Sequence of chain 1.A:
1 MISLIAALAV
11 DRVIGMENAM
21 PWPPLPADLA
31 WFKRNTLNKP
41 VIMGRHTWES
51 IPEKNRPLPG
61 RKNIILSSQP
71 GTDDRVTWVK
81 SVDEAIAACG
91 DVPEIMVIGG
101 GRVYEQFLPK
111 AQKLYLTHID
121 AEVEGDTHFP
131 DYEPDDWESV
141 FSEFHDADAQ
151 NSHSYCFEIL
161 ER

This small molecule binds to this protein.
Small molecule (SMILES): CN(Cc1cnc2nc(N)nc(N)c2n1)c1ccc(C(=O)N[C@@H](CCC(=O)O)C(=O)O)cc1

Binding-site contacts:
Ligand atom NA2 contacts residue ALA6 of chain 1.A at 3.6 Å.
Ligand atom C4A contacts residue NDP1 of chain 1.D at 3.4 Å.
Ligand atom N3 contacts residue ILE5 of chain 1.A at 3.6 Å.
Ligand atom N1 contacts residue ASP28 of chain 1.A at 2.8 Å (salt-bridge).
Ligand atom OE1 contacts residue LEU29 of chain 1.A at 3.3 Å.
Ligand atom C4 contacts residue ILE5 of chain 1.A at 3.7 Å (hydrophobic).
Ligand atom CT contacts residue ARG61 of chain 1.A at 3.5 Å.
Ligand atom C4 contacts residue PHE32 of chain 1.A at 3.6 Å (hydrophobic).
Ligand atom C2 contacts residue ASP28 of chain 1.A at 3.5 Å.
Ligand atom C7 contacts residue MET20 of chain 1.A at 3.4 Å (hydrophobic).
Ligand atom N8 contacts residue MET20 of chain 1.A at 3.6 Å.
Ligand atom O1 contacts residue PHE32 of chain 1.A at 3.1 Å.
Ligand atom OE2 contacts residue ASN55 of chain 1.A at 3.3 Å (h-bond).
Ligand atom N3 contacts residue NDP1 of chain 1.D at 3.6 Å (h-bond).
Ligand atom NA2 contacts residue ALA7 of chain 1.A at 3.6 Å (h-bond).
Ligand atom O1 contacts residue ARG61 of chain 1.A at 2.9 Å (salt-bridge).
Ligand atom NA4 contacts residue NDP1 of chain 1.D at 3.6 Å (h-bond).
Ligand atom NA2 contacts residue THR117 of chain 1.A at 3.6 Å (h-bond).
Ligand atom N3 contacts residue ALA6 of chain 1.A at 3.5 Å.
Ligand atom O1 contacts residue LYS33 of chain 1.A at 3.6 Å.
Ligand atom C2 contacts residue ALA7 of chain 1.A at 3.6 Å (hydrophobic).
Ligand atom NA4 contacts residue ILE98 of chain 1.A at 3.0 Å (h-bond).
Ligand atom NA2 contacts residue ASP28 of chain 1.A at 2.8 Å (salt-bridge).
Ligand atom CM contacts residue MET20 of chain 1.A at 3.7 Å (hydrophobic).
Ligand atom C8A contacts residue ASP28 of chain 1.A at 3.7 Å.
Ligand atom C2 contacts residue ALA6 of chain 1.A at 3.8 Å (hydrophobic).
Ligand atom N5 contacts residue NDP1 of chain 1.D at 3.4 Å.
Ligand atom N3 contacts residue ALA7 of chain 1.A at 3.7 Å.
Ligand atom NA4 contacts residue ILE5 of chain 1.A at 2.9 Å (h-bond).
Ligand atom N8 contacts residue ASP28 of chain 1.A at 3.7 Å.
Ligand atom O2 contacts residue ARG61 of chain 1.A at 2.9 Å (salt-bridge).
Ligand atom CM contacts residue SER50 of chain 1.A at 3.6 Å.
Ligand atom N3 contacts residue PHE32 of chain 1.A at 3.7 Å.
Ligand atom CB contacts residue LEU29 of chain 1.A at 3.7 Å (hydrophobic).
Ligand atom NA4 contacts residue TYR104 of chain 1.A at 3.4 Å (h-bond).
Ligand atom O contacts residue ASN55 of chain 1.A at 2.6 Å (h-bond).
Ligand atom O2 contacts residue LYS33 of chain 1.A at 3.6 Å.
Ligand atom C4 contacts residue NDP1 of chain 1.D at 3.2 Å.
Ligand atom C12 contacts residue PRO52 of chain 1.A at 3.8 Å (hydrophobic).
Ligand atom C contacts residue ASN55 of chain 1.A at 3.7 Å.